Sequence of chain 1.H:
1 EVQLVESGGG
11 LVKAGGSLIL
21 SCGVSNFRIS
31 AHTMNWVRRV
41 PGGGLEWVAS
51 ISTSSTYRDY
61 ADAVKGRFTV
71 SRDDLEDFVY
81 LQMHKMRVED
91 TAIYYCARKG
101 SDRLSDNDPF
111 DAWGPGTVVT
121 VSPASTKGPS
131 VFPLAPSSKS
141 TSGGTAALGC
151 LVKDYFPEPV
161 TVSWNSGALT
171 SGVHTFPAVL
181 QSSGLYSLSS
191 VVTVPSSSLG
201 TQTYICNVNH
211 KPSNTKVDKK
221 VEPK

Binding-site contacts:
Ligand atom O contacts residue ASN107 of chain 1.H at 3.9 Å.
Ligand atom O contacts residue ALA91 of chain 1.G at 3.9 Å.
Ligand atom CA contacts residue TYR57 of chain 1.H at 3.7 Å (hydrophobic).
Ligand atom C contacts residue GLY92 of chain 1.G at 4.0 Å.
Ligand atom O contacts residue TRP31 of chain 1.G at 3.4 Å (h-bond).
Ligand atom O contacts residue GLU29 of chain 1.G at 4.1 Å.
Ligand atom CB contacts residue TYR57 of chain 1.H at 3.6 Å (hydrophobic).
Ligand atom CG contacts residue TYR57 of chain 1.H at 3.7 Å (hydrophobic).
Ligand atom CD1 contacts residue GLY92 of chain 1.G at 3.8 Å.
Ligand atom CB contacts residue ASP59 of chain 1.H at 3.2 Å.
Ligand atom C contacts residue TRP31 of chain 1.G at 3.9 Å (hydrophobic).
Ligand atom C contacts residue TRP31 of chain 1.G at 4.0 Å (hydrophobic).
Ligand atom CE contacts residue SER27 of chain 1.G at 3.9 Å.
Ligand atom CD contacts residue TYR57 of chain 1.H at 4.0 Å (hydrophobic).
Ligand atom N contacts residue TYR57 of chain 1.H at 4.0 Å.
Ligand atom C contacts residue TRP31 of chain 1.G at 3.7 Å (hydrophobic).
Ligand atom O contacts residue ASP59 of chain 1.H at 4.2 Å.
Ligand atom N contacts residue ASP59 of chain 1.H at 3.6 Å (salt-bridge).
Ligand atom SD contacts residue ILE28 of chain 1.G at 3.9 Å.
Ligand atom C contacts residue ASN107 of chain 1.H at 4.2 Å.
Ligand atom CD1 contacts residue ALA91 of chain 1.G at 4.0 Å (hydrophobic).
Ligand atom N contacts residue TYR57 of chain 1.H at 3.8 Å.
Ligand atom CE contacts residue HIS89 of chain 1.G at 3.5 Å.
Ligand atom O contacts residue GLY92 of chain 1.G at 3.0 Å (h-bond).
Ligand atom O contacts residue TRP31 of chain 1.G at 3.3 Å.
Ligand atom O contacts residue TYR93 of chain 1.G at 3.9 Å.
Ligand atom C contacts residue TYR57 of chain 1.H at 3.6 Å (hydrophobic).
Ligand atom N contacts residue SER94 of chain 1.G at 3.1 Å.
Ligand atom CG contacts residue SER27 of chain 1.G at 3.8 Å.
Ligand atom CA contacts residue ASP59 of chain 1.H at 3.8 Å.
Ligand atom O contacts residue ASN107 of chain 1.H at 3.5 Å.
Ligand atom CA contacts residue TRP31 of chain 1.G at 3.8 Å (hydrophobic).
Ligand atom O contacts residue TRP31 of chain 1.G at 2.8 Å (h-bond).
Ligand atom SD contacts residue SER27 of chain 1.G at 3.8 Å.
Ligand atom O contacts residue TYR57 of chain 1.H at 3.2 Å (h-bond).
Ligand atom CB contacts residue TYR57 of chain 1.H at 4.0 Å (hydrophobic).
Ligand atom OG1 contacts residue ASP106 of chain 1.H at 4.0 Å.
Ligand atom N contacts residue TRP31 of chain 1.G at 3.7 Å.
Ligand atom CD contacts residue TYR93 of chain 1.G at 4.2 Å (hydrophobic).
Ligand atom CA contacts residue ASN107 of chain 1.H at 3.7 Å.

The protein below binds the small molecule below.
Small molecule (SMILES): CSCC[C@@H]1NC(=O)[C@H](CC(=O)O)NC(=O)[C@H](CC(C)C)NC(=O)[C@H](C(C)C)NC(=O)[C@H](CC2=NC=NC2)NC(=O)[C@H](CO)NC(=O)[C@@H]2CCCN2C(=O)[C@@H]2CCCN2C(=O)[C@@H](NC(=O)[C@H](C)N)CSSC[C@@H](C(=O)N[C@@H](CC(C)C)C(=O)N[C@@H](C)C=O)NC(=O)[C@H]([C@@H](C)O)NC(=O)CNC(=O)[C@H](CO)NC(=O)[C@H](CCCN=C(N)N)NC1=O

Sequence of chain 1.G:
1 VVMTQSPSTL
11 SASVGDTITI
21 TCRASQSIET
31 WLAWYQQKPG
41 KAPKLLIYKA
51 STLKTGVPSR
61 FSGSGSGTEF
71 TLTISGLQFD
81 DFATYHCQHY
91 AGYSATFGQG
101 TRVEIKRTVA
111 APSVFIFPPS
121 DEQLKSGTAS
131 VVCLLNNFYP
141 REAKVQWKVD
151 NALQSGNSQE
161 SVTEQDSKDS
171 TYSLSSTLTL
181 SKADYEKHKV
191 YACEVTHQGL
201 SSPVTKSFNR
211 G